This small molecule binds to this protein.
Small molecule (SMILES): CC(=O)N[C@@H]1[C@@H](O)[C@H](O)[C@@H](CO)O[C@H]1O

Binding-site contacts:
Ligand atom N2 contacts residue ASN205 of chain 1.A at 3.0 Å (h-bond).
Ligand atom C1 contacts residue ASN205 of chain 1.A at 1.5 Å.
Ligand atom C8 contacts residue VAL215 of chain 1.A at 3.8 Å (hydrophobic).
Ligand atom C7 contacts residue ASN205 of chain 1.A at 3.4 Å.
Ligand atom O7 contacts residue MET213 of chain 1.A at 4.5 Å.
Ligand atom C5 contacts residue SER208 of chain 1.A at 4.0 Å.
Ligand atom O7 contacts residue ASN205 of chain 1.A at 3.3 Å (h-bond).
Ligand atom O6 contacts residue SER208 of chain 1.A at 4.3 Å.
Ligand atom O7 contacts residue ALA214 of chain 1.A at 3.8 Å.
Ligand atom C6 contacts residue SER208 of chain 1.A at 4.0 Å.
Ligand atom N2 contacts residue GLN217 of chain 1.A at 3.6 Å.
Ligand atom O7 contacts residue VAL215 of chain 1.A at 3.2 Å (h-bond).
Ligand atom C2 contacts residue ASN205 of chain 1.A at 2.5 Å.
Ligand atom O6 contacts residue LEU210 of chain 1.A at 3.5 Å.
Ligand atom C7 contacts residue ALA214 of chain 1.A at 4.5 Å (hydrophobic).
Ligand atom O5 contacts residue ASN205 of chain 1.A at 2.4 Å (h-bond).
Ligand atom C6 contacts residue LEU210 of chain 1.A at 4.1 Å (hydrophobic).
Ligand atom C7 contacts residue GLN217 of chain 1.A at 3.1 Å.
Ligand atom O3 contacts residue GLN217 of chain 1.A at 3.4 Å (h-bond).
Ligand atom C3 contacts residue ASN205 of chain 1.A at 3.9 Å.
Ligand atom O5 contacts residue LEU212 of chain 1.A at 4.0 Å.
Ligand atom C3 contacts residue GLN217 of chain 1.A at 4.4 Å.
Ligand atom C1 contacts residue SER208 of chain 1.A at 3.5 Å.
Ligand atom C2 contacts residue GLN217 of chain 1.A at 4.3 Å.
Ligand atom O6 contacts residue LEU212 of chain 1.A at 4.1 Å.
Ligand atom O7 contacts residue GLN217 of chain 1.A at 3.3 Å (h-bond).
Ligand atom C8 contacts residue GLN217 of chain 1.A at 3.2 Å.
Ligand atom O5 contacts residue SER208 of chain 1.A at 3.0 Å (h-bond).
Ligand atom C5 contacts residue ASN205 of chain 1.A at 3.7 Å.
Ligand atom C7 contacts residue VAL215 of chain 1.A at 4.1 Å (hydrophobic).
Ligand atom C4 contacts residue ASN205 of chain 1.A at 4.3 Å.

Sequence of chain 1.A:
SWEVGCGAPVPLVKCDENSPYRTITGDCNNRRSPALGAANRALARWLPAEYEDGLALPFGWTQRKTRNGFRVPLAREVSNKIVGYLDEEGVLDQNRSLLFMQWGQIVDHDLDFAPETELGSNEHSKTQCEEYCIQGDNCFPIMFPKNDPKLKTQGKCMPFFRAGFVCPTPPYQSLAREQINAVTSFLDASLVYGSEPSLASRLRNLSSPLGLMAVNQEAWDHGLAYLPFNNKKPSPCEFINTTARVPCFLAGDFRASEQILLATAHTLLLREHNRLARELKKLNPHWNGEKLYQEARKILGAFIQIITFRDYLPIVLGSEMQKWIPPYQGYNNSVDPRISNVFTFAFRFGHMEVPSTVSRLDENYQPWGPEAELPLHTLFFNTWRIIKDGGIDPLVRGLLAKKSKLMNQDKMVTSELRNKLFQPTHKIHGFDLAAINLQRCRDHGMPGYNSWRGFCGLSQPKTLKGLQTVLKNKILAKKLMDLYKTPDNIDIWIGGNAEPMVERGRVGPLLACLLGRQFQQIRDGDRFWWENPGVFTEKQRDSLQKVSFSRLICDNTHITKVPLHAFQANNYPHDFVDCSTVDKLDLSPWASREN